Binding-site contacts:
Ligand atom O7 contacts residue ASN415 of chain 1.B at 3.1 Å (h-bond).
Ligand atom C8 contacts residue PHE268 of chain 1.B at 4.3 Å (hydrophobic).
Ligand atom C8 contacts residue ASN415 of chain 1.B at 4.4 Å.
Ligand atom C2 contacts residue ASN415 of chain 1.B at 2.4 Å.
Ligand atom O5 contacts residue ASN415 of chain 1.B at 2.4 Å (h-bond).
Ligand atom N2 contacts residue ASN415 of chain 1.B at 2.9 Å (h-bond).
Ligand atom C8 contacts residue TRP577 of chain 1.B at 3.6 Å (hydrophobic).
Ligand atom C3 contacts residue ASN415 of chain 1.B at 3.8 Å.
Ligand atom C7 contacts residue ASN415 of chain 1.B at 3.2 Å.
Ligand atom C5 contacts residue ASN415 of chain 1.B at 3.7 Å.
Ligand atom C4 contacts residue ASN415 of chain 1.B at 4.2 Å.
Ligand atom C1 contacts residue ASN415 of chain 1.B at 1.4 Å.

Sequence of chain 1.B:
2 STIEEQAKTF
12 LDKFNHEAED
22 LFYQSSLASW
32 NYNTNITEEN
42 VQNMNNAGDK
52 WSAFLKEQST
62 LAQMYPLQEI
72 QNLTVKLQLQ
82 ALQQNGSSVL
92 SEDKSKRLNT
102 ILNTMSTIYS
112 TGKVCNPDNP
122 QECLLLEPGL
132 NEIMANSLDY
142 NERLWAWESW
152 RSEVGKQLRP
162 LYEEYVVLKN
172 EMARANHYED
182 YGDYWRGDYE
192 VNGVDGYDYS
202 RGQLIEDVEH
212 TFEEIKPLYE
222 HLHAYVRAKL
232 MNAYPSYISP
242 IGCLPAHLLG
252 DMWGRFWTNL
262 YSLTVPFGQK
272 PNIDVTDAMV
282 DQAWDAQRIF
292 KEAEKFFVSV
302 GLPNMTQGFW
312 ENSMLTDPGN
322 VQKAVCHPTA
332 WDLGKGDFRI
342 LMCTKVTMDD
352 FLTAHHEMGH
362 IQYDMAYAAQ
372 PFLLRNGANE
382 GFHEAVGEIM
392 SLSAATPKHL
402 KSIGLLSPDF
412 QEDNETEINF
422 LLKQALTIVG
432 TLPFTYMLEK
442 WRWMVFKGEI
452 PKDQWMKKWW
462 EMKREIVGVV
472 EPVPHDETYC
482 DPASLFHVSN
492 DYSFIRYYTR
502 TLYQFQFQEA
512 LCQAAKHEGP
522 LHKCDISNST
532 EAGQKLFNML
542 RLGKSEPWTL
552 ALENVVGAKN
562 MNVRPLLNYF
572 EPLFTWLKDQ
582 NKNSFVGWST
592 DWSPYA

The protein below binds the small molecule below.
Small molecule (SMILES): CC(=O)N[C@@H]1[C@@H](O)[C@H](O)[C@@H](CO)O[C@H]1O